A small-molecule ligand and the protein it binds are described below.
Small molecule (SMILES): O->[Cu](<-O)(n1ccnc1)(n1ccnc1)(n1ccnc1)n1ccnc1

Binding-site contacts:
Ligand atom CE5 contacts residue ASP98 of chain 1.A at 4.0 Å.
Ligand atom CE5 contacts residue SER100 of chain 1.A at 3.4 Å.
Ligand atom CEB contacts residue LEU127 of chain 1.A at 4.1 Å (hydrophobic).
Ligand atom ND5 contacts residue SER100 of chain 1.A at 3.4 Å (h-bond).
Ligand atom CEV contacts residue LYS27 of chain 1.A at 3.9 Å.
Ligand atom CDM contacts residue LYS24 of chain 1.A at 3.1 Å.
Ligand atom CG1 contacts residue LEU102 of chain 1.A at 3.6 Å (hydrophobic).
Ligand atom CDC contacts residue SER100 of chain 1.A at 4.1 Å.
Ligand atom ND5 contacts residue ASP98 of chain 1.A at 2.9 Å (salt-bridge).
Ligand atom O2 contacts residue CYS26 of chain 1.A at 2.8 Å (h-bond).
Ligand atom NEC contacts residue SER100 of chain 1.A at 4.1 Å.
Ligand atom NDB contacts residue VAL99 of chain 1.A at 3.7 Å.
Ligand atom CG4 contacts residue LYS27 of chain 1.A at 4.1 Å.
Ligand atom CDW contacts residue LYS27 of chain 1.A at 3.9 Å.
Ligand atom CG4 contacts residue ASP98 of chain 1.A at 3.6 Å.
Ligand atom CE5 contacts residue VAL99 of chain 1.A at 3.9 Å (hydrophobic).
Ligand atom CDW contacts residue SER25 of chain 1.A at 3.6 Å.
Ligand atom CG1 contacts residue SER100 of chain 1.A at 3.9 Å.
Ligand atom NDB contacts residue SER100 of chain 1.A at 3.8 Å.
Ligand atom NDB contacts residue LEU102 of chain 1.A at 3.0 Å (h-bond).
Ligand atom CEB contacts residue LEU102 of chain 1.A at 4.1 Å (hydrophobic).
Ligand atom CEB contacts residue SER100 of chain 1.A at 4.0 Å.
Ligand atom NEM contacts residue LYS24 of chain 1.A at 3.9 Å.
Ligand atom CG4 contacts residue SER100 of chain 1.A at 3.9 Å.
Ligand atom O2 contacts residue LYS24 of chain 1.A at 2.6 Å (salt-bridge).
Ligand atom CDW contacts residue CYS26 of chain 1.A at 4.2 Å (hydrophobic).
Ligand atom CD6 contacts residue LYS27 of chain 1.A at 4.2 Å.
Ligand atom CG3 contacts residue LYS27 of chain 1.A at 3.7 Å.
Ligand atom CEB contacts residue VAL99 of chain 1.A at 3.8 Å (hydrophobic).
Ligand atom O2 contacts residue VAL99 of chain 1.A at 4.0 Å.
Ligand atom NDB contacts residue LEU127 of chain 1.A at 3.8 Å.
Ligand atom CE5 contacts residue CYS26 of chain 1.A at 3.8 Å (hydrophobic).
Ligand atom ND5 contacts residue LYS27 of chain 1.A at 3.2 Å (salt-bridge).
Ligand atom CG3 contacts residue SER25 of chain 1.A at 3.7 Å.
Ligand atom NEW contacts residue LYS24 of chain 1.A at 4.0 Å.
Ligand atom CE5 contacts residue LYS27 of chain 1.A at 3.7 Å.
Ligand atom NDV contacts residue LYS27 of chain 1.A at 3.4 Å.
Ligand atom CG2 contacts residue LYS24 of chain 1.A at 4.0 Å.
Ligand atom CDW contacts residue LYS24 of chain 1.A at 3.3 Å.
Ligand atom ND5 contacts residue VAL99 of chain 1.A at 4.1 Å.

Sequence of chain 1.A:
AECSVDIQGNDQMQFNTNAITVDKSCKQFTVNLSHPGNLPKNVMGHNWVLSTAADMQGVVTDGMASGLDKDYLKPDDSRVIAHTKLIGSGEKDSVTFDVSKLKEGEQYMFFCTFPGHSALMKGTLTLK